Binding-site contacts:
Ligand atom N6 contacts residue GLY639 of chain 4.H at 3.5 Å (h-bond).
Ligand atom C6 contacts residue GLY639 of chain 4.H at 3.7 Å.
Ligand atom N7 contacts residue SER632 of chain 4.H at 3.7 Å.
Ligand atom N6 contacts residue GLY637 of chain 4.H at 3.4 Å (h-bond).
Ligand atom N7 contacts residue HIS630 of chain 4.H at 3.7 Å.
Ligand atom N9 contacts residue PRO631 of chain 4.H at 3.9 Å.
Ligand atom C5 contacts residue PRO420 of chain 4.H at 4.5 Å (hydrophobic).
Ligand atom C5 contacts residue SER632 of chain 4.H at 3.9 Å.
Ligand atom N6 contacts residue PRO633 of chain 4.H at 4.4 Å.
Ligand atom N7 contacts residue ASP609 of chain 4.H at 4.0 Å.
Ligand atom C2 contacts residue PRO631 of chain 4.H at 4.2 Å (hydrophobic).
Ligand atom C8 contacts residue HIS630 of chain 4.H at 3.3 Å.
Ligand atom C2 contacts residue GLY639 of chain 4.H at 2.9 Å.
Ligand atom N6 contacts residue PHE638 of chain 4.H at 3.7 Å.
Ligand atom N1 contacts residue PHE638 of chain 4.H at 4.1 Å.
Ligand atom N3 contacts residue GLY639 of chain 4.H at 4.2 Å.
Ligand atom N1 contacts residue PRO631 of chain 4.H at 4.2 Å.
Ligand atom N3 contacts residue PRO631 of chain 4.H at 4.1 Å.
Ligand atom N6 contacts residue SER632 of chain 4.H at 3.6 Å.
Ligand atom C6 contacts residue SER632 of chain 4.H at 4.0 Å.
Ligand atom C6 contacts residue PRO631 of chain 4.H at 4.3 Å (hydrophobic).
Ligand atom N1 contacts residue GLY639 of chain 4.H at 3.0 Å (h-bond).
Ligand atom N9 contacts residue HIS630 of chain 4.H at 4.4 Å.
Ligand atom C5 contacts residue PRO631 of chain 4.H at 4.4 Å (hydrophobic).
Ligand atom C2 contacts residue ILE622 of chain 4.H at 4.3 Å (hydrophobic).
Ligand atom C4 contacts residue PRO631 of chain 4.H at 4.2 Å (hydrophobic).

Sequence of chain 4.H:
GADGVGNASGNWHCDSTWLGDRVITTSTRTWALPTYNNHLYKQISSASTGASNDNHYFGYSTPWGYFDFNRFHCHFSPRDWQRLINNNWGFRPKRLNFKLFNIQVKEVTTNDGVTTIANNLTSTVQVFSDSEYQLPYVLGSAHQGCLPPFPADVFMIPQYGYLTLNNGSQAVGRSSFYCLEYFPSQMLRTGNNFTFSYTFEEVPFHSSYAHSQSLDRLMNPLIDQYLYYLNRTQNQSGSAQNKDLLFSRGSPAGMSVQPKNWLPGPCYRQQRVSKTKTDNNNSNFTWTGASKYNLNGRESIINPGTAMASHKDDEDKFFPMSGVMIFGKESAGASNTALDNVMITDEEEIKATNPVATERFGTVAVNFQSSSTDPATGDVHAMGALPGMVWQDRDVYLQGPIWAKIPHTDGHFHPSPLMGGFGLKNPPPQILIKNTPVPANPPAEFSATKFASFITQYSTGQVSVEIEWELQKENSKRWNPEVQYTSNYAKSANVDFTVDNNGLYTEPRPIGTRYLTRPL

The small molecule below binds the protein below.
Small molecule (SMILES): Nc1ncnc2[nH]cnc12